Binding-site contacts:
Ligand atom C28 contacts residue PRO297 of chain 2.A at 3.5 Å (hydrophobic).
Ligand atom C30 contacts residue ASN78 of chain 1.A at 3.4 Å.
Ligand atom C21 contacts residue PHE113 of chain 1.A at 3.6 Å (hydrophobic).
Ligand atom C12 contacts residue GLY38 of chain 1.A at 3.5 Å.
Ligand atom C25 contacts residue VAL80 of chain 1.A at 3.6 Å (hydrophobic).
Ligand atom N1 contacts residue PRO297 of chain 2.A at 2.7 Å (h-bond).
Ligand atom O26 contacts residue SER81 of chain 1.A at 3.0 Å (h-bond).
Ligand atom C10 contacts residue PHE243 of chain 3.A at 3.4 Å (hydrophobic).
Ligand atom O14 contacts residue ASP36 of chain 1.A at 2.6 Å (salt-bridge).
Ligand atom C2 contacts residue PRO242 of chain 3.A at 3.3 Å (hydrophobic).
Ligand atom C34 contacts residue SER81 of chain 1.A at 3.1 Å.
Ligand atom C6 contacts residue TYR194 of chain 1.A at 3.5 Å (hydrophobic).
Ligand atom N3 contacts residue GLY38 of chain 1.A at 3.2 Å (h-bond).
Ligand atom C26 contacts residue GLY38 of chain 1.A at 3.3 Å.
Ligand atom C10 contacts residue THR219 of chain 1.A at 3.6 Å.
Ligand atom C12 contacts residue ASP216 of chain 1.A at 3.2 Å.
Ligand atom O2 contacts residue TYR79 of chain 1.A at 3.1 Å.
Ligand atom C22 contacts residue PHE113 of chain 1.A at 3.6 Å (hydrophobic).
Ligand atom C29 contacts residue PRO297 of chain 2.A at 3.4 Å (hydrophobic).
Ligand atom O1 contacts residue GLY218 of chain 1.A at 3.6 Å.
Ligand atom N1 contacts residue ASN78 of chain 1.A at 3.4 Å (h-bond).
Ligand atom C14 contacts residue SER220 of chain 1.A at 3.6 Å.
Ligand atom C3 contacts residue THR219 of chain 1.A at 3.5 Å.
Ligand atom O2 contacts residue VAL80 of chain 1.A at 3.0 Å (h-bond).
Ligand atom C27 contacts residue LEU133 of chain 1.A at 3.7 Å (hydrophobic).
Ligand atom O14 contacts residue ASP216 of chain 1.A at 2.5 Å (salt-bridge).
Ligand atom C20 contacts residue TYR79 of chain 1.A at 3.3 Å (hydrophobic).
Ligand atom O26 contacts residue VAL80 of chain 1.A at 3.2 Å.
Ligand atom C20 contacts residue ILE125 of chain 1.A at 3.5 Å (hydrophobic).
Ligand atom C21 contacts residue SER81 of chain 1.A at 3.7 Å.
Ligand atom C25 contacts residue SER81 of chain 1.A at 3.4 Å.
Ligand atom C9 contacts residue THR219 of chain 1.A at 3.6 Å.
Ligand atom C15 contacts residue GLY38 of chain 1.A at 3.5 Å.
Ligand atom O1 contacts residue THR219 of chain 1.A at 3.7 Å.
Ligand atom C15 contacts residue ASP216 of chain 1.A at 3.5 Å.
Ligand atom C9 contacts residue PHE243 of chain 3.A at 3.6 Å (hydrophobic).
Ligand atom C18 contacts residue ASP36 of chain 1.A at 3.1 Å.
Ligand atom C34 contacts residue VAL80 of chain 1.A at 3.6 Å (hydrophobic).
Ligand atom C21 contacts residue ILE125 of chain 1.A at 3.4 Å (hydrophobic).
Ligand atom C15 contacts residue ASP36 of chain 1.A at 3.3 Å.

Sequence of chain 1.A:
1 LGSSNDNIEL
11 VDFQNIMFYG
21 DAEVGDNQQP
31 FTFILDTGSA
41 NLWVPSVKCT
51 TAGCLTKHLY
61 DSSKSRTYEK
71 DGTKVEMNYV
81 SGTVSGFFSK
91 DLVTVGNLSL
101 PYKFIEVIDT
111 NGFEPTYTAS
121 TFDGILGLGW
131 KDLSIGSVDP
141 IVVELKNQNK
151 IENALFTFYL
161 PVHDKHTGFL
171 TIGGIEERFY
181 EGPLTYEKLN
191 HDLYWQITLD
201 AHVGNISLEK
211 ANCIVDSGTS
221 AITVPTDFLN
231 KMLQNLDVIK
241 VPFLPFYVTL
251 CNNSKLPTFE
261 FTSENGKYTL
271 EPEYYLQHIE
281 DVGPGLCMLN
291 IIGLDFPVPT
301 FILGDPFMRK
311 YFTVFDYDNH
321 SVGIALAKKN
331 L

A protein and the small-molecule ligand that binds it are described below.
Small molecule (SMILES): Cc1cccc(C)c1OCC(=O)N[C@@H](Cc1ccccc1)[C@@H](O)C[C@H](CC(C)C)NC(=O)c1cccc(N)c1

Sequence of chain 3.A:
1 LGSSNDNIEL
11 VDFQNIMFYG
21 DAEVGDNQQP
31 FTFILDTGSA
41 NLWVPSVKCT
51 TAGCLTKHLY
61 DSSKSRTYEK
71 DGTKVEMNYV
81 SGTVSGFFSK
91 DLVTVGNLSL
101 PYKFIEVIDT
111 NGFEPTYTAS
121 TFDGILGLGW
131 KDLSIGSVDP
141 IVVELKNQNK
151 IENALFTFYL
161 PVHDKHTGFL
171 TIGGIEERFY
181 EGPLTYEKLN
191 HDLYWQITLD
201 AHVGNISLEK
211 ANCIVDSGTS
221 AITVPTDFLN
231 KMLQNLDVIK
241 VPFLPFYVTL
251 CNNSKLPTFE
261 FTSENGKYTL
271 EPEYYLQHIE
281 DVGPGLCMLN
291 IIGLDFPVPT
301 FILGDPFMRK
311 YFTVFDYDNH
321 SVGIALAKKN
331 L

Sequence of chain 2.A:
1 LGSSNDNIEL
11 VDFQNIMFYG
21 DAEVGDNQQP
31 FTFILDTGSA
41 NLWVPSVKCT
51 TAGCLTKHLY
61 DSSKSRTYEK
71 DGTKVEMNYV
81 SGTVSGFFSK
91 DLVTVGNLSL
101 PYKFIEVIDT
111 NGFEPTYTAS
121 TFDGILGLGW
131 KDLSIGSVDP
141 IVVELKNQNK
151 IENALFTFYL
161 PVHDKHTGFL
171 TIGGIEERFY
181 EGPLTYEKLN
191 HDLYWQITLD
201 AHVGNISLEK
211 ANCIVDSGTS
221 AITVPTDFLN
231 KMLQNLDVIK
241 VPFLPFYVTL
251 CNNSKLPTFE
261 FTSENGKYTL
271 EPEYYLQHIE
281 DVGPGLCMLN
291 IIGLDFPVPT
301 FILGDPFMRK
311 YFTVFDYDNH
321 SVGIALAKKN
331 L